Binding-site contacts:
Ligand atom N1 contacts residue ARG224 of chain 60.A at 4.2 Å.
Ligand atom N1 contacts residue TRP117 of chain 60.A at 4.1 Å.
Ligand atom C3 contacts residue ARG224 of chain 60.A at 3.5 Å.
Ligand atom C1 contacts residue ARG224 of chain 60.A at 3.8 Å.
Ligand atom C3 contacts residue TRP117 of chain 60.A at 3.5 Å (hydrophobic).
Ligand atom O1S contacts residue THR226 of chain 60.A at 4.3 Å.
Ligand atom C1 contacts residue ARG98 of chain 60.A at 3.2 Å.
Ligand atom C16 contacts residue TRP117 of chain 60.A at 3.7 Å (hydrophobic).
Ligand atom O1S contacts residue ASP228 of chain 60.A at 3.6 Å.
Ligand atom C15 contacts residue ARG224 of chain 60.A at 3.3 Å.
Ligand atom C3 contacts residue ARG98 of chain 60.A at 3.2 Å.
Ligand atom S1 contacts residue ARG98 of chain 60.A at 4.4 Å.
Ligand atom O3S contacts residue THR226 of chain 60.A at 4.0 Å.
Ligand atom C13 contacts residue ARG224 of chain 60.A at 4.2 Å.
Ligand atom C16 contacts residue ARG224 of chain 60.A at 4.0 Å.
Ligand atom O1S contacts residue ARG98 of chain 60.A at 3.6 Å.
Ligand atom C2 contacts residue ARG224 of chain 60.A at 3.8 Å.
Ligand atom N1 contacts residue ARG98 of chain 60.A at 4.3 Å.
Ligand atom C15 contacts residue TRP117 of chain 60.A at 4.2 Å (hydrophobic).
Ligand atom C14 contacts residue ARG224 of chain 60.A at 4.5 Å.
Ligand atom C2 contacts residue ARG98 of chain 60.A at 3.4 Å.

A protein and the small-molecule ligand that binds it are described below.
Small molecule (SMILES): CCCCCCCCCCCC[N+](C)(C)CCCS(=O)(=O)O

Sequence of chain 60.A:
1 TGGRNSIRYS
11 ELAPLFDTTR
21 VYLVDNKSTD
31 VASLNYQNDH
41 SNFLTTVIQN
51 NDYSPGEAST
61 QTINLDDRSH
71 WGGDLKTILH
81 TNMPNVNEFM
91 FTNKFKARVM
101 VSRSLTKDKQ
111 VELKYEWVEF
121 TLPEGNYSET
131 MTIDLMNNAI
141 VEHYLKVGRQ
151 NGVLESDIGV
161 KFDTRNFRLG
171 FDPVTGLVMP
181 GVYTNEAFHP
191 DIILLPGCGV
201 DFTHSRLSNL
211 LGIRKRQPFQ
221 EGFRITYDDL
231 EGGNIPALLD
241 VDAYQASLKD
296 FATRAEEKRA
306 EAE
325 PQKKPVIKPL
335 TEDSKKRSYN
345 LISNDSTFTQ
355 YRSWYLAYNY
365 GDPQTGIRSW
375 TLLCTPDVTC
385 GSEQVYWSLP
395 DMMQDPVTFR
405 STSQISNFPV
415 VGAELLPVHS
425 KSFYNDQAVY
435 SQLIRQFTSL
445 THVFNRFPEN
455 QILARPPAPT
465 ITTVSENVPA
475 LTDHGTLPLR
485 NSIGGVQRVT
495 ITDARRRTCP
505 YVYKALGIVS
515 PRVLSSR